This small molecule binds to this protein.
Small molecule (SMILES): CC(=O)N[C@@H]1[C@@H](O)[C@H](O)[C@@H](CO)O[C@H]1O

Binding-site contacts:
Ligand atom C7 contacts residue ASN577 of chain 1.C at 3.9 Å.
Ligand atom C5 contacts residue ASN577 of chain 1.C at 3.7 Å.
Ligand atom C4 contacts residue ASN577 of chain 1.C at 4.2 Å.
Ligand atom C1 contacts residue ASN577 of chain 1.C at 1.4 Å.
Ligand atom C3 contacts residue ASN577 of chain 1.C at 3.8 Å.
Ligand atom C2 contacts residue ASN577 of chain 1.C at 2.5 Å.
Ligand atom O5 contacts residue ASN577 of chain 1.C at 2.4 Å (h-bond).
Ligand atom N2 contacts residue ASN577 of chain 1.C at 3.0 Å (h-bond).
Ligand atom C8 contacts residue ASN577 of chain 1.C at 4.4 Å.
Ligand atom O7 contacts residue ASN577 of chain 1.C at 4.3 Å.

Sequence of chain 1.C:
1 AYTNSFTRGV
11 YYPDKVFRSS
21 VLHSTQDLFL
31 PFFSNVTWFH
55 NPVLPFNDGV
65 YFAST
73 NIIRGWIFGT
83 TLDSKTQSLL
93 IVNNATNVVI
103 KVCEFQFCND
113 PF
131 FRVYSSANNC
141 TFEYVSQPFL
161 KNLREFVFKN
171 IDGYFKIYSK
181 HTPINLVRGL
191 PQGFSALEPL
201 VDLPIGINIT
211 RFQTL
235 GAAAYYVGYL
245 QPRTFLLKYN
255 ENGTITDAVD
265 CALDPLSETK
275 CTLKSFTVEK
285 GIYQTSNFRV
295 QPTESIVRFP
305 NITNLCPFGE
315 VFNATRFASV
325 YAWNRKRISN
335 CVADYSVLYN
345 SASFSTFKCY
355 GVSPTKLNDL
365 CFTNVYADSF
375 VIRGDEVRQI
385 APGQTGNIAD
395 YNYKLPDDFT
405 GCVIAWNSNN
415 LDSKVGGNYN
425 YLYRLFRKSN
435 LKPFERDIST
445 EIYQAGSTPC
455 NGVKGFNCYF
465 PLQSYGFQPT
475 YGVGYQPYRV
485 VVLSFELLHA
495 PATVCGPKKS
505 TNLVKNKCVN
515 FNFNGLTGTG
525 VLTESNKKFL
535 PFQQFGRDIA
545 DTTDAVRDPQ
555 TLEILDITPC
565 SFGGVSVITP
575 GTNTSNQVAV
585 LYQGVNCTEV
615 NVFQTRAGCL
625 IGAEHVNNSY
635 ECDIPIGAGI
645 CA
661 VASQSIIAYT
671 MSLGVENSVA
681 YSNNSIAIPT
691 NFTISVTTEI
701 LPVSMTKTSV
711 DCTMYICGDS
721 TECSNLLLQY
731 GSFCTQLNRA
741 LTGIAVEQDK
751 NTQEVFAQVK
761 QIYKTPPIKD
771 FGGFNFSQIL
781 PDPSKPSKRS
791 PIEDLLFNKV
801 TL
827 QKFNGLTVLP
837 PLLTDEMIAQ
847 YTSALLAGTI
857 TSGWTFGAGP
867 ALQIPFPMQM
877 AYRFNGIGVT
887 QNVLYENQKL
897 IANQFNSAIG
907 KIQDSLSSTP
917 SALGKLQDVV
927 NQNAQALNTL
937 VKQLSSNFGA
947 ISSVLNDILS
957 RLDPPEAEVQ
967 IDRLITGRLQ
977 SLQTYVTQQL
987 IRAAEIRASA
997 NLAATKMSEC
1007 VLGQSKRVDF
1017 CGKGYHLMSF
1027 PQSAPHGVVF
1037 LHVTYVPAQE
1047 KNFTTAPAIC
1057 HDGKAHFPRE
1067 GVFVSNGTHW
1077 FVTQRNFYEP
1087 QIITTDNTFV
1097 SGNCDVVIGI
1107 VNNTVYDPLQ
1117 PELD